Sequence of chain 2.A:
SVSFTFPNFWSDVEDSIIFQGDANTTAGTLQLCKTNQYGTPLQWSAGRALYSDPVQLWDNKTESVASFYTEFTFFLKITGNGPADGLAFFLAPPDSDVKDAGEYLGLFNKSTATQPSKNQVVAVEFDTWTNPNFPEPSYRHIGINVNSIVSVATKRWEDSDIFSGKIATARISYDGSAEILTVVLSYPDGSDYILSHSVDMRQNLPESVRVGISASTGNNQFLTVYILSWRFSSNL

This small molecule binds to this protein.
Small molecule (SMILES): CO[C@@H]1O[C@H](CO)[C@H](O)[C@H](O[C@H]2O[C@H](CO)[C@H](O)[C@H](O)[C@H]2O)[C@H]1O

Binding-site contacts:
Ligand atom C3 contacts residue TRP132 of chain 2.A at 3.9 Å (hydrophobic).
Ligand atom O3 contacts residue GLU106 of chain 2.A at 3.1 Å (salt-bridge).
Ligand atom C1 contacts residue ASN222 of chain 2.A at 3.9 Å.
Ligand atom C6 contacts residue ASN223 of chain 2.A at 3.5 Å.
Ligand atom C2 contacts residue TRP47 of chain 2.A at 3.6 Å (hydrophobic).
Ligand atom O2 contacts residue ASN222 of chain 2.A at 3.9 Å.
Ligand atom O2 contacts residue TRP47 of chain 2.A at 3.5 Å.
Ligand atom C6 contacts residue ALA87 of chain 2.A at 3.9 Å (hydrophobic).
Ligand atom C6 contacts residue TRP132 of chain 2.A at 4.0 Å (hydrophobic).
Ligand atom C3 contacts residue GLU106 of chain 2.A at 4.0 Å.
Ligand atom C2 contacts residue GLU106 of chain 2.A at 3.7 Å.
Ligand atom C3 contacts residue ASN222 of chain 2.A at 3.5 Å.
Ligand atom O5 contacts residue ASN222 of chain 2.A at 3.3 Å (h-bond).
Ligand atom O4 contacts residue ASN222 of chain 2.A at 4.0 Å.
Ligand atom C1 contacts residue ASN222 of chain 2.A at 4.0 Å.
Ligand atom O3 contacts residue TRP132 of chain 2.A at 4.2 Å.
Ligand atom O6 contacts residue ALA87 of chain 2.A at 3.7 Å.
Ligand atom O2 contacts residue ASN134 of chain 2.A at 4.2 Å.
Ligand atom O4 contacts residue ASP88 of chain 2.A at 2.6 Å (salt-bridge).
Ligand atom C6 contacts residue ASN222 of chain 2.A at 4.0 Å.
Ligand atom O3 contacts residue ASN134 of chain 2.A at 3.0 Å (h-bond).
Ligand atom C4 contacts residue TRP132 of chain 2.A at 3.8 Å (hydrophobic).
Ligand atom O3 contacts residue ASN222 of chain 2.A at 4.3 Å.
Ligand atom O3 contacts residue ASP88 of chain 2.A at 2.7 Å (salt-bridge).
Ligand atom C5 contacts residue ASN222 of chain 2.A at 4.2 Å.
Ligand atom O5 contacts residue GLY221 of chain 2.A at 4.2 Å.
Ligand atom O6 contacts residue GLY221 of chain 2.A at 3.6 Å.
Ligand atom C1 contacts residue TRP47 of chain 2.A at 4.0 Å (hydrophobic).
Ligand atom O4 contacts residue ALA87 of chain 2.A at 3.6 Å.
Ligand atom O6 contacts residue ASN223 of chain 2.A at 2.7 Å (h-bond).
Ligand atom O4 contacts residue GLY221 of chain 2.A at 3.2 Å.
Ligand atom O2 contacts residue GLU106 of chain 2.A at 2.9 Å (salt-bridge).
Ligand atom C4 contacts residue ASP88 of chain 2.A at 3.6 Å.
Ligand atom C4 contacts residue ALA87 of chain 2.A at 3.9 Å (hydrophobic).
Ligand atom C3 contacts residue ASP88 of chain 2.A at 3.7 Å.
Ligand atom O6 contacts residue ASN222 of chain 2.A at 3.0 Å (h-bond).
Ligand atom O3 contacts residue GLY105 of chain 2.A at 3.9 Å.
Ligand atom C5 contacts residue TRP132 of chain 2.A at 3.8 Å (hydrophobic).
Ligand atom C2 contacts residue ASN222 of chain 2.A at 4.0 Å.
Ligand atom C3 contacts residue ASN134 of chain 2.A at 3.5 Å.